A small-molecule ligand and the protein it binds are described below.
Small molecule (SMILES): Cc1ccccc1COc1cc(Cl)cc(-c2cc(-c3c[nH]c(=O)[nH]c3=O)cn(-c3cccnc3)c2=O)c1

Sequence of chain 1.B:
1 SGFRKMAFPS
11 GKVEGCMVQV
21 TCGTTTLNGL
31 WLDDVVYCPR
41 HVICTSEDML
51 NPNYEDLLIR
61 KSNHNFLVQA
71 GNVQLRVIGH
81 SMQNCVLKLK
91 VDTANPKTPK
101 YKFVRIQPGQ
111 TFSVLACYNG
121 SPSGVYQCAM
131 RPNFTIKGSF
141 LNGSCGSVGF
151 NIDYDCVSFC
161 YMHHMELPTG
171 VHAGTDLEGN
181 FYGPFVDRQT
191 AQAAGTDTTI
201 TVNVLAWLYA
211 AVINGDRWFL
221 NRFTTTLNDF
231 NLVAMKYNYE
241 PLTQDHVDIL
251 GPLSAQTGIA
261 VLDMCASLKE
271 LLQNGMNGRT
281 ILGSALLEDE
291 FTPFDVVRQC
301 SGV

Binding-site contacts:
Ligand atom C4 contacts residue PHE140 of chain 1.B at 3.4 Å (hydrophobic).
Ligand atom C7 contacts residue ASN142 of chain 1.B at 3.4 Å.
Ligand atom N1 contacts residue CYS145 of chain 1.B at 3.6 Å.
Ligand atom C22 contacts residue THR190 of chain 1.B at 3.2 Å.
Ligand atom N2 contacts residue SER144 of chain 1.B at 3.6 Å.
Ligand atom O3 contacts residue THR25 of chain 1.B at 3.2 Å.
Ligand atom CL1 contacts residue HIS41 of chain 1.B at 3.6 Å.
Ligand atom C3 contacts residue HIS163 of chain 1.B at 3.4 Å.
Ligand atom C27 contacts residue MET165 of chain 1.B at 3.5 Å (hydrophobic).
Ligand atom C8 contacts residue ASN142 of chain 1.B at 3.7 Å.
Ligand atom C12 contacts residue THR26 of chain 1.B at 3.5 Å.
Ligand atom C3 contacts residue GLU166 of chain 1.B at 3.7 Å.
Ligand atom CL1 contacts residue ASP187 of chain 1.B at 3.4 Å.
Ligand atom N2 contacts residue GLU166 of chain 1.B at 3.6 Å.
Ligand atom N2 contacts residue PHE140 of chain 1.B at 3.7 Å.
Ligand atom O2 contacts residue GLY143 of chain 1.B at 3.0 Å (h-bond).
Ligand atom N2 contacts residue HIS163 of chain 1.B at 3.0 Å (h-bond).
Ligand atom O2 contacts residue CYS145 of chain 1.B at 3.3 Å (h-bond).
Ligand atom C5 contacts residue ASN142 of chain 1.B at 3.7 Å.
Ligand atom C18 contacts residue GLU166 of chain 1.B at 3.7 Å.
Ligand atom C21 contacts residue MET165 of chain 1.B at 3.7 Å (hydrophobic).
Ligand atom C12 contacts residue THR25 of chain 1.B at 3.6 Å.
Ligand atom C10 contacts residue ASN142 of chain 1.B at 3.2 Å.
Ligand atom C23 contacts residue THR190 of chain 1.B at 3.7 Å.
Ligand atom C4 contacts residue GLU166 of chain 1.B at 3.3 Å.
Ligand atom O4 contacts residue GLN189 of chain 1.B at 3.6 Å.
Ligand atom O3 contacts residue THR26 of chain 1.B at 2.8 Å (h-bond).
Ligand atom C7 contacts residue CYS145 of chain 1.B at 3.4 Å (hydrophobic).
Ligand atom C22 contacts residue PRO168 of chain 1.B at 3.5 Å (hydrophobic).
Ligand atom C23 contacts residue PRO168 of chain 1.B at 3.5 Å (hydrophobic).
Ligand atom C8 contacts residue CYS145 of chain 1.B at 3.6 Å (hydrophobic).
Ligand atom C9 contacts residue ASN142 of chain 1.B at 3.4 Å.
Ligand atom C17 contacts residue MET165 of chain 1.B at 3.5 Å (hydrophobic).
Ligand atom N3 contacts residue THR26 of chain 1.B at 2.9 Å (h-bond).
Ligand atom O2 contacts residue ASN142 of chain 1.B at 3.5 Å (h-bond).
Ligand atom C25 contacts residue GLN189 of chain 1.B at 3.6 Å.
Ligand atom O1 contacts residue MET165 of chain 1.B at 3.1 Å.
Ligand atom O1 contacts residue GLU166 of chain 1.B at 2.8 Å (salt-bridge).
Ligand atom C26 contacts residue MET165 of chain 1.B at 3.0 Å (hydrophobic).
Ligand atom C5 contacts residue LEU141 of chain 1.B at 3.6 Å (hydrophobic).